Binding-site contacts:
Ligand atom C7 contacts residue HIS91 of chain 1.A at 4.3 Å.
Ligand atom C9 contacts residue ZN1 of chain 1.B at 4.3 Å.
Ligand atom C10 contacts residue LEU194 of chain 1.A at 4.4 Å (hydrophobic).
Ligand atom O1 contacts residue HIS91 of chain 1.A at 3.5 Å.
Ligand atom O1 contacts residue ZN1 of chain 1.B at 3.7 Å.
Ligand atom C8 contacts residue LEU194 of chain 1.A at 3.9 Å (hydrophobic).
Ligand atom C7 contacts residue GOL1 of chain 1.D at 4.0 Å.
Ligand atom C6 contacts residue PHE127 of chain 1.A at 3.7 Å (hydrophobic).
Ligand atom C9 contacts residue LEU194 of chain 1.A at 3.9 Å (hydrophobic).
Ligand atom C7 contacts residue VAL118 of chain 1.A at 4.5 Å (hydrophobic).
Ligand atom C9 contacts residue THR196 of chain 1.A at 3.5 Å.
Ligand atom O2 contacts residue THR195 of chain 1.A at 3.0 Å (h-bond).
Ligand atom C10 contacts residue PRO198 of chain 1.A at 3.9 Å (hydrophobic).
Ligand atom O3 contacts residue PHE127 of chain 1.A at 3.9 Å.
Ligand atom C6 contacts residue VAL118 of chain 1.A at 4.4 Å (hydrophobic).
Ligand atom C1 contacts residue GOL1 of chain 1.D at 3.9 Å.
Ligand atom C6 contacts residue GOL1 of chain 1.D at 4.0 Å.
Ligand atom O1 contacts residue THR195 of chain 1.A at 4.5 Å.
Ligand atom O1 contacts residue LEU194 of chain 1.A at 4.2 Å.
Ligand atom O2 contacts residue LEU194 of chain 1.A at 3.5 Å.
Ligand atom C5 contacts residue GOL1 of chain 1.D at 4.4 Å.
Ligand atom C6 contacts residue GLN89 of chain 1.A at 3.3 Å.
Ligand atom O2 contacts residue THR196 of chain 1.A at 2.8 Å (h-bond).
Ligand atom C9 contacts residue HIS91 of chain 1.A at 4.2 Å.
Ligand atom O2 contacts residue ZN1 of chain 1.B at 4.3 Å.
Ligand atom C5 contacts residue GLN89 of chain 1.A at 3.6 Å.
Ligand atom C4 contacts residue PHE127 of chain 1.A at 3.3 Å (hydrophobic).
Ligand atom C1 contacts residue PHE127 of chain 1.A at 4.0 Å (hydrophobic).
Ligand atom C5 contacts residue PHE127 of chain 1.A at 3.5 Å (hydrophobic).
Ligand atom C10 contacts residue PHE127 of chain 1.A at 4.4 Å (hydrophobic).
Ligand atom C1 contacts residue GLN89 of chain 1.A at 4.2 Å.
Ligand atom O4 contacts residue PHE127 of chain 1.A at 3.4 Å.
Ligand atom C2 contacts residue GOL1 of chain 1.D at 4.2 Å.
Ligand atom C3 contacts residue PHE127 of chain 1.A at 3.6 Å (hydrophobic).
Ligand atom C9 contacts residue THR195 of chain 1.A at 4.0 Å.
Ligand atom C2 contacts residue PHE127 of chain 1.A at 4.0 Å (hydrophobic).
Ligand atom O1 contacts residue VAL118 of chain 1.A at 4.3 Å.
Ligand atom C8 contacts residue THR196 of chain 1.A at 3.5 Å.
Ligand atom C7 contacts residue LEU194 of chain 1.A at 4.2 Å (hydrophobic).
Ligand atom C8 contacts residue GOL1 of chain 1.D at 3.9 Å.

A protein and the small-molecule ligand that binds it are described below.
Small molecule (SMILES): COc1cc(/C=C/C(=O)O)ccc1O

Sequence of chain 1.A:
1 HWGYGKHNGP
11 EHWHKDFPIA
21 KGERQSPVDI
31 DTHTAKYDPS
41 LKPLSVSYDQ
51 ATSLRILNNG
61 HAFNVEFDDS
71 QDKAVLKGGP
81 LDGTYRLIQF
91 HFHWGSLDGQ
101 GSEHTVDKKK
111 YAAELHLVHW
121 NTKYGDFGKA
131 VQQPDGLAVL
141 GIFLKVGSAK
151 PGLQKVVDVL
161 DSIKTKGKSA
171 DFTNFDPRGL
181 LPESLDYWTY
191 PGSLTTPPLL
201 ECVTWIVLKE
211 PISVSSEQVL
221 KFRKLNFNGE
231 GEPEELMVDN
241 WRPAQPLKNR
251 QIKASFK